Binding-site contacts:
Ligand atom C20 contacts residue ALA45 of chain 1.B at 4.0 Å (hydrophobic).
Ligand atom C2 contacts residue VAL116 of chain 1.B at 3.8 Å (hydrophobic).
Ligand atom C19 contacts residue TRP79 of chain 1.B at 3.7 Å (hydrophobic).
Ligand atom C12 contacts residue ALA46 of chain 1.B at 3.5 Å (hydrophobic).
Ligand atom O1 contacts residue ALA101 of chain 1.B at 3.7 Å.
Ligand atom C20 contacts residue ILE42 of chain 1.B at 3.9 Å (hydrophobic).
Ligand atom O2 contacts residue ALA101 of chain 1.B at 2.7 Å (h-bond).
Ligand atom C6 contacts residue CYS206 of chain 1.B at 3.8 Å (hydrophobic).
Ligand atom O2 contacts residue LEU100 of chain 1.B at 3.5 Å.
Ligand atom C10 contacts residue LEU83 of chain 1.B at 4.0 Å (hydrophobic).
Ligand atom C12 contacts residue LEU83 of chain 1.B at 3.7 Å (hydrophobic).
Ligand atom C20 contacts residue LEU100 of chain 1.B at 3.3 Å (hydrophobic).
Ligand atom C18 contacts residue PHE87 of chain 1.B at 3.6 Å (hydrophobic).
Ligand atom C14 contacts residue PHE87 of chain 1.B at 3.9 Å (hydrophobic).
Ligand atom C8 contacts residue ILE42 of chain 1.B at 3.9 Å (hydrophobic).
Ligand atom C17 contacts residue HIS209 of chain 1.B at 3.5 Å.
Ligand atom C20 contacts residue PHE87 of chain 1.B at 3.9 Å (hydrophobic).
Ligand atom C7 contacts residue CYS206 of chain 1.B at 3.8 Å (hydrophobic).
Ligand atom C17 contacts residue LEU210 of chain 1.B at 4.0 Å (hydrophobic).
Ligand atom O2 contacts residue ARG90 of chain 1.B at 3.4 Å (salt-bridge).
Ligand atom O2 contacts residue ALA45 of chain 1.B at 3.6 Å.
Ligand atom C13 contacts residue PHE87 of chain 1.B at 3.6 Å (hydrophobic).
Ligand atom C15 contacts residue PHE87 of chain 1.B at 3.6 Å (hydrophobic).
Ligand atom C15 contacts residue ALA101 of chain 1.B at 3.8 Å (hydrophobic).
Ligand atom C12 contacts residue PHE87 of chain 1.B at 3.9 Å (hydrophobic).
Ligand atom C15 contacts residue ARG90 of chain 1.B at 3.3 Å.
Ligand atom C16 contacts residue ILE42 of chain 1.B at 3.8 Å (hydrophobic).
Ligand atom C3 contacts residue VAL116 of chain 1.B at 3.8 Å (hydrophobic).
Ligand atom O1 contacts residue PHE87 of chain 1.B at 3.4 Å.
Ligand atom O1 contacts residue ARG90 of chain 1.B at 2.7 Å (salt-bridge).
Ligand atom C18 contacts residue CYS206 of chain 1.B at 3.7 Å (hydrophobic).
Ligand atom C19 contacts residue LEU210 of chain 1.B at 3.7 Å (hydrophobic).
Ligand atom C11 contacts residue ALA46 of chain 1.B at 3.7 Å (hydrophobic).
Ligand atom C10 contacts residue ALA46 of chain 1.B at 3.7 Å (hydrophobic).
Ligand atom C3 contacts residue ILE42 of chain 1.B at 3.7 Å (hydrophobic).
Ligand atom C5 contacts residue CYS206 of chain 1.B at 3.8 Å (hydrophobic).
Ligand atom O1 contacts residue GLN49 of chain 1.B at 3.4 Å.
Ligand atom C17 contacts residue CYS206 of chain 1.B at 3.9 Å (hydrophobic).
Ligand atom C15 contacts residue GLN49 of chain 1.B at 3.6 Å.
Ligand atom C11 contacts residue PHE87 of chain 1.B at 3.9 Å (hydrophobic).

Sequence of chain 1.B:
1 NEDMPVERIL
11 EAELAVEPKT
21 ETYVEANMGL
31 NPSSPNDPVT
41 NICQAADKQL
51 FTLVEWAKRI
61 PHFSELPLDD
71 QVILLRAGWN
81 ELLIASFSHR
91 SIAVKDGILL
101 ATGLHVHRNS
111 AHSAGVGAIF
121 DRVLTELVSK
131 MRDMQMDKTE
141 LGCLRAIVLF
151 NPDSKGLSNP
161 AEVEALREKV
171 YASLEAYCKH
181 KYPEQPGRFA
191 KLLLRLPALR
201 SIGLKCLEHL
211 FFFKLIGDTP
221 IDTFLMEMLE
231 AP

This small molecule binds to this protein.
Small molecule (SMILES): CC1=C(/C=C/C(C)=C\C=C\C(C)=C\C(=O)O)C(C)(C)CCC1